Sequence of chain 1.B:
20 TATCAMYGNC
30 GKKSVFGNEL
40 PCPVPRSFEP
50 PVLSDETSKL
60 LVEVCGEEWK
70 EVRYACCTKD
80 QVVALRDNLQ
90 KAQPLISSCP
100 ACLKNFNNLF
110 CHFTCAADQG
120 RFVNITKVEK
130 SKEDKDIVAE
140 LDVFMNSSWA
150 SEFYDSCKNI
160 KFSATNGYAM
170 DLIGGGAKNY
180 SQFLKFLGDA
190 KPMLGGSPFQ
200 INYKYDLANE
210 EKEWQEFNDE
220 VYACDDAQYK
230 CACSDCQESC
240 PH

Binding-site contacts:
Ligand atom C13 contacts residue ASN87 of chain 1.B at 4.1 Å.
Ligand atom C14 contacts residue PHE109 of chain 1.B at 4.1 Å (hydrophobic).
Ligand atom C3 contacts residue GLN80 of chain 1.B at 3.8 Å.
Ligand atom C24 contacts residue GLY194 of chain 1.B at 3.6 Å.
Ligand atom C21 contacts residue LEU88 of chain 1.B at 3.7 Å (hydrophobic).
Ligand atom O1 contacts residue PRO40 of chain 1.B at 3.4 Å.
Ligand atom C22 contacts residue PHE105 of chain 1.B at 3.8 Å (hydrophobic).
Ligand atom C2 contacts residue THR113 of chain 1.B at 3.9 Å.
Ligand atom C22 contacts residue LEU186 of chain 1.B at 3.9 Å (hydrophobic).
Ligand atom C7 contacts residue SER196 of chain 1.B at 4.0 Å.
Ligand atom C16 contacts residue PHE109 of chain 1.B at 3.6 Å (hydrophobic).
Ligand atom C4 contacts residue PRO40 of chain 1.B at 4.1 Å (hydrophobic).
Ligand atom C21 contacts residue PHE105 of chain 1.B at 3.7 Å (hydrophobic).
Ligand atom C11 contacts residue ASN87 of chain 1.B at 3.6 Å.
Ligand atom C6 contacts residue PHE112 of chain 1.B at 3.5 Å (hydrophobic).
Ligand atom C12 contacts residue ASN87 of chain 1.B at 3.6 Å.
Ligand atom C21 contacts residue ASN87 of chain 1.B at 3.8 Å.
Ligand atom C23 contacts residue PHE105 of chain 1.B at 4.1 Å (hydrophobic).
Ligand atom C4 contacts residue PHE198 of chain 1.B at 3.9 Å (hydrophobic).
Ligand atom C15 contacts residue SER196 of chain 1.B at 3.7 Å.
Ligand atom C5 contacts residue PHE112 of chain 1.B at 4.2 Å (hydrophobic).
Ligand atom C22 contacts residue PHE109 of chain 1.B at 3.9 Å (hydrophobic).
Ligand atom C25 contacts residue GLY194 of chain 1.B at 3.5 Å.
Ligand atom C19 contacts residue ASN87 of chain 1.B at 3.8 Å.
Ligand atom C18 contacts residue ASN87 of chain 1.B at 3.5 Å.
Ligand atom C17 contacts residue PHE109 of chain 1.B at 3.6 Å (hydrophobic).
Ligand atom C18 contacts residue GLY195 of chain 1.B at 3.8 Å.
Ligand atom C21 contacts residue PHE109 of chain 1.B at 4.2 Å (hydrophobic).
Ligand atom C16 contacts residue LEU186 of chain 1.B at 3.7 Å (hydrophobic).
Ligand atom C7 contacts residue PHE112 of chain 1.B at 3.9 Å (hydrophobic).
Ligand atom C15 contacts residue LEU186 of chain 1.B at 3.9 Å (hydrophobic).
Ligand atom C26 contacts residue ALA91 of chain 1.B at 3.8 Å (hydrophobic).
Ligand atom C23 contacts residue LEU186 of chain 1.B at 4.1 Å (hydrophobic).
Ligand atom O1 contacts residue GLN80 of chain 1.B at 2.7 Å (h-bond).
Ligand atom C1 contacts residue THR113 of chain 1.B at 3.7 Å.
Ligand atom C6 contacts residue PHE198 of chain 1.B at 3.5 Å (hydrophobic).
Ligand atom C7 contacts residue ILE200 of chain 1.B at 3.7 Å (hydrophobic).
Ligand atom C26 contacts residue GLY194 of chain 1.B at 4.1 Å.
Ligand atom C2 contacts residue GLN80 of chain 1.B at 3.9 Å.
Ligand atom C15 contacts residue PHE109 of chain 1.B at 4.0 Å (hydrophobic).

A protein and the small-molecule ligand that binds it are described below.
Small molecule (SMILES): CC(C)CCC[C@@H](C)[C@H]1CC[C@H]2[C@@H]3CC=C4C[C@@H](O)CC[C@]4(C)[C@H]3CC[C@]12C